A small-molecule ligand and the protein it binds are described below.
Small molecule (SMILES): CC(C)C[C@H](NC(=O)[C@H](COP(=O)(O)O)NC(=O)[C@H](CCC(N)=O)NC(=O)[C@@H](N)[C@@H](C)O)C(=O)N[C@H](C=O)CO

Sequence of chain 1.C:
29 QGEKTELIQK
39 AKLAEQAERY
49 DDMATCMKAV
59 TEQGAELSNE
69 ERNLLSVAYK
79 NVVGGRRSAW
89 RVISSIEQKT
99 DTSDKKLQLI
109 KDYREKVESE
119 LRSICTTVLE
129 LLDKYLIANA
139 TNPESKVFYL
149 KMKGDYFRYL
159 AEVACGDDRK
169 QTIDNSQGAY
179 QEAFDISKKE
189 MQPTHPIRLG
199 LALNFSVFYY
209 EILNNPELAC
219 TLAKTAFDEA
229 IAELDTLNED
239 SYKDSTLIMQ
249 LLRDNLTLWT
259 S

Binding-site contacts:
Ligand atom CD1 contacts residue ILE246 of chain 1.C at 3.8 Å (hydrophobic).
Ligand atom O2P contacts residue TYR157 of chain 1.C at 2.3 Å (h-bond).
Ligand atom O contacts residue VAL205 of chain 1.C at 3.5 Å.
Ligand atom O1P contacts residue ARG85 of chain 1.C at 3.0 Å (salt-bridge).
Ligand atom NE2 contacts residue LEU249 of chain 1.C at 3.5 Å.
Ligand atom P contacts residue TYR157 of chain 1.C at 3.6 Å.
Ligand atom CB contacts residue ASN253 of chain 1.C at 3.8 Å.
Ligand atom OG1 contacts residue LEU256 of chain 1.C at 3.2 Å.
Ligand atom O1P contacts residue ARG156 of chain 1.C at 2.9 Å (salt-bridge).
Ligand atom CB contacts residue ASN202 of chain 1.C at 3.5 Å.
Ligand atom OE1 contacts residue LEU249 of chain 1.C at 3.9 Å.
Ligand atom CB contacts residue LEU201 of chain 1.C at 4.0 Å (hydrophobic).
Ligand atom N contacts residue TRP257 of chain 1.C at 3.9 Å.
Ligand atom CA contacts residue LEU201 of chain 1.C at 3.6 Å (hydrophobic).
Ligand atom N contacts residue LEU201 of chain 1.C at 3.4 Å.
Ligand atom O3P contacts residue TYR157 of chain 1.C at 3.7 Å.
Ligand atom CB contacts residue ASN253 of chain 1.C at 3.5 Å.
Ligand atom C contacts residue ASN202 of chain 1.C at 3.9 Å.
Ligand atom N contacts residue ASN253 of chain 1.C at 3.1 Å (h-bond).
Ligand atom CB contacts residue ASN202 of chain 1.C at 3.5 Å.
Ligand atom CD1 contacts residue GLY198 of chain 1.C at 3.8 Å.
Ligand atom O2P contacts residue ARG156 of chain 1.C at 2.8 Å (salt-bridge).
Ligand atom CD contacts residue LEU249 of chain 1.C at 3.8 Å (hydrophobic).
Ligand atom CA contacts residue ASN253 of chain 1.C at 3.9 Å.
Ligand atom P contacts residue ARG85 of chain 1.C at 3.7 Å.
Ligand atom C contacts residue ASN253 of chain 1.C at 4.1 Å.
Ligand atom CA contacts residue ASN202 of chain 1.C at 3.8 Å.
Ligand atom CA contacts residue ASN253 of chain 1.C at 4.0 Å.
Ligand atom CD2 contacts residue LYS149 of chain 1.C at 3.6 Å.
Ligand atom N contacts residue ASN253 of chain 1.C at 4.0 Å.
Ligand atom CA contacts residue ASN202 of chain 1.C at 3.9 Å.
Ligand atom O contacts residue LEU201 of chain 1.C at 4.0 Å.
Ligand atom P contacts residue ARG156 of chain 1.C at 3.8 Å.
Ligand atom N contacts residue ASN202 of chain 1.C at 3.0 Å (h-bond).
Ligand atom OG contacts residue LYS78 of chain 1.C at 3.4 Å.
Ligand atom OG1 contacts residue TRP257 of chain 1.C at 4.0 Å.
Ligand atom C contacts residue LEU201 of chain 1.C at 3.6 Å (hydrophobic).
Ligand atom O contacts residue ASN253 of chain 1.C at 2.7 Å (h-bond).
Ligand atom C contacts residue ASN253 of chain 1.C at 3.8 Å.
Ligand atom O3P contacts residue ARG85 of chain 1.C at 2.7 Å (salt-bridge).